Binding-site contacts:
Ligand atom OP1 contacts residue TYR257 of chain 3.C at 2.6 Å (h-bond).
Ligand atom OP2 contacts residue TYR187 of chain 3.C at 3.1 Å.
Ligand atom O31 contacts residue ARG39 of chain 3.C at 3.0 Å.
Ligand atom N3 contacts residue PHE340 of chain 3.C at 3.3 Å.
Ligand atom O2B contacts residue ARG188 of chain 3.C at 3.4 Å.
Ligand atom OP2 contacts residue LYS260 of chain 3.C at 2.9 Å (salt-bridge).
Ligand atom O2' contacts residue GLN291 of chain 3.C at 3.4 Å (h-bond).
Ligand atom N6 contacts residue GLY191 of chain 3.C at 2.9 Å (h-bond).
Ligand atom C2' contacts residue HIS290 of chain 3.C at 3.3 Å.
Ligand atom N7C contacts residue GLY155 of chain 3.C at 3.3 Å (h-bond).
Ligand atom O4A contacts residue GLN43 of chain 3.C at 3.3 Å (h-bond).
Ligand atom O2A contacts residue LEU151 of chain 3.C at 3.2 Å.
Ligand atom O12 contacts residue ARG256 of chain 3.C at 3.3 Å (salt-bridge).
Ligand atom N1 contacts residue LYS337 of chain 3.C at 3.0 Å (salt-bridge).
Ligand atom O2' contacts residue LEU294 of chain 3.C at 3.2 Å.
Ligand atom O2' contacts residue ASP346 of chain 3.C at 2.8 Å (salt-bridge).
Ligand atom OP1 contacts residue GLN291 of chain 3.C at 3.3 Å (h-bond).
Ligand atom O23 contacts residue ARG188 of chain 3.C at 3.3 Å (salt-bridge).
Ligand atom O3' contacts residue GLN291 of chain 3.C at 2.9 Å (h-bond).
Ligand atom C5A contacts residue GLN43 of chain 3.C at 3.4 Å.
Ligand atom OP1 contacts residue LYS260 of chain 3.C at 3.1 Å.
Ligand atom O2' contacts residue HIS290 of chain 3.C at 2.7 Å (h-bond).
Ligand atom C5 contacts residue PHE340 of chain 3.C at 3.3 Å (hydrophobic).
Ligand atom O13 contacts residue ARG188 of chain 3.C at 2.8 Å (salt-bridge).
Ligand atom C7 contacts residue ASN217 of chain 3.C at 3.4 Å.
Ligand atom O22 contacts residue ARG188 of chain 3.C at 3.3 Å (salt-bridge).
Ligand atom N6 contacts residue ASP380 of chain 3.C at 2.8 Å (salt-bridge).
Ligand atom O22 contacts residue LYS152 of chain 3.C at 3.4 Å.
Ligand atom C6 contacts residue THR49 of chain 3.C at 3.4 Å.
Ligand atom C2 contacts residue LYS337 of chain 3.C at 3.4 Å.
Ligand atom N1 contacts residue ASP380 of chain 3.C at 3.0 Å.
Ligand atom C4 contacts residue PHE340 of chain 3.C at 3.2 Å (hydrophobic).
Ligand atom C8C contacts residue TYR158 of chain 3.C at 3.1 Å (hydrophobic).
Ligand atom N1 contacts residue THR49 of chain 3.C at 3.2 Å.
Ligand atom O11 contacts residue TYR219 of chain 3.C at 2.6 Å (h-bond).
Ligand atom O15 contacts residue LYS152 of chain 3.C at 2.9 Å (salt-bridge).
Ligand atom C4A contacts residue GLN43 of chain 3.C at 3.2 Å.
Ligand atom O21 contacts residue LYS152 of chain 3.C at 3.2 Å (salt-bridge).
Ligand atom OP1 contacts residue ARG263 of chain 3.C at 3.1 Å (salt-bridge).
Ligand atom O21 contacts residue ARG39 of chain 3.C at 2.7 Å (salt-bridge).

A small-molecule ligand and the protein it binds are described below.
Small molecule (SMILES): C[n+]1cn([C@@H]2O[C@H](CO[P](=O)(O)O[P](=O)(O)O[P](=O)(O)OC[C@H]3O[C@@H](n4cnc5c(N)ncnc54)[C@H](O)[C@@H]3O[P](=O)(O)OC[C@H]3O[C@@H](n4cnc5c4NC=NC5N)[C@H](O)[C@@H]3O[P](=O)(O)OC[C@H]3O[C@@H](n4cnc5c4NC=NC5N)[C@H](O)[C@@H]3O[P](=O)(O)OC[C@H]3O[C@@H](n4cnc5c4NC=NC5N)[C@H](O)[C@@H]3O)[C@@H](O)[C@H]2O)c2nc(N)[nH]c(=O)c21

Sequence of chain 3.C:
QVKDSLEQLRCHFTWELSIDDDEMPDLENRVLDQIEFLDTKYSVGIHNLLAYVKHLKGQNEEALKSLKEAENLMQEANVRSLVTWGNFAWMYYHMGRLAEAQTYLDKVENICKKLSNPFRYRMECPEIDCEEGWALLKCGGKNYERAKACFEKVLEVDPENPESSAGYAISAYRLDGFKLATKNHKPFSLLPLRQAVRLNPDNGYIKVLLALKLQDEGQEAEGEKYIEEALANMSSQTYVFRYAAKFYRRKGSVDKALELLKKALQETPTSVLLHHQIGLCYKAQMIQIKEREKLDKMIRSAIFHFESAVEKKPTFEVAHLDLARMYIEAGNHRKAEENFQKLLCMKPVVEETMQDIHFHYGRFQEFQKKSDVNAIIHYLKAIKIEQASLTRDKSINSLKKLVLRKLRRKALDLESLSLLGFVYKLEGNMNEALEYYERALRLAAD